The protein below binds the small molecule below.
Small molecule (SMILES): NCC(=O)O

Binding-site contacts:
Ligand atom N contacts residue SER26 of chain 3.A at 3.4 Å (h-bond).
Ligand atom OXT contacts residue SER26 of chain 3.A at 3.9 Å.
Ligand atom C contacts residue GLY30 of chain 3.A at 4.0 Å.
Ligand atom CA contacts residue GLY30 of chain 3.A at 3.4 Å.
Ligand atom N contacts residue LEU31 of chain 3.A at 3.2 Å (h-bond).
Ligand atom N contacts residue GLY30 of chain 3.A at 4.5 Å.
Ligand atom OXT contacts residue GLY30 of chain 3.A at 4.2 Å.
Ligand atom CA contacts residue LEU31 of chain 3.A at 3.4 Å (hydrophobic).
Ligand atom C contacts residue SER26 of chain 3.A at 3.8 Å.
Ligand atom O contacts residue GLY30 of chain 3.A at 4.2 Å.
Ligand atom CA contacts residue SER26 of chain 3.A at 2.8 Å.
Ligand atom N contacts residue PRO33 of chain 3.A at 4.3 Å.

Sequence of chain 3.A:
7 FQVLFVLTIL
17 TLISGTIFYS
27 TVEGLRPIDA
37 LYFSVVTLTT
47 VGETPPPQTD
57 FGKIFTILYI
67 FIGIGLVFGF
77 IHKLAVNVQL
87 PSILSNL